Sequence of chain 1.B:
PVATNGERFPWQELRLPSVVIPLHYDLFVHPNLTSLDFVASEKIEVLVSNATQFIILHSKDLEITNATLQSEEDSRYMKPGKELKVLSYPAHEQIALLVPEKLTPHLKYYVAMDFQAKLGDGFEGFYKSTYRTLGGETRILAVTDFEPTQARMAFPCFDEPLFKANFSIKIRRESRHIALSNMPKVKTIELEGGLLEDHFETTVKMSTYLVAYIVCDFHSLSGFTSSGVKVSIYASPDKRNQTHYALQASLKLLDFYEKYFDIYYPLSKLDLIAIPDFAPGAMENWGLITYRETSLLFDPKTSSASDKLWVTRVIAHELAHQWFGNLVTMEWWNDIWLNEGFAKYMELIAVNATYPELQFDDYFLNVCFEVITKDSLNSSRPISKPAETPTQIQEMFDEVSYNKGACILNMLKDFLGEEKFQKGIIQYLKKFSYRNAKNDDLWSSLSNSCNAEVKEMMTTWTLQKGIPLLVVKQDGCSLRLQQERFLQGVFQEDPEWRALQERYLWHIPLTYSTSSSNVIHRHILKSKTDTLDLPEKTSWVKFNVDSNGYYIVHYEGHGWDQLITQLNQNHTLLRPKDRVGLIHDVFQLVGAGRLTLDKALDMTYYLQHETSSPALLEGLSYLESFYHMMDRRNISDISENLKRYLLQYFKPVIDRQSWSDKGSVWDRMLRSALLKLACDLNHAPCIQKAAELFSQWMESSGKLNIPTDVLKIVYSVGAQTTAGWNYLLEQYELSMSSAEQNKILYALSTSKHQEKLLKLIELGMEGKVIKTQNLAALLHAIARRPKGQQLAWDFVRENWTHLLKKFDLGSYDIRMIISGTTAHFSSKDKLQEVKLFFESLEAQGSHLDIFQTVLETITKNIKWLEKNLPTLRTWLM

Binding-site contacts:
Ligand atom C1 contacts residue ASN103 of chain 1.B at 1.4 Å.
Ligand atom N2 contacts residue ASN103 of chain 1.B at 3.0 Å (h-bond).
Ligand atom C5 contacts residue ASN103 of chain 1.B at 3.8 Å.
Ligand atom C7 contacts residue ASN103 of chain 1.B at 4.0 Å.
Ligand atom C3 contacts residue ASN103 of chain 1.B at 3.8 Å.
Ligand atom C4 contacts residue ASN103 of chain 1.B at 4.3 Å.
Ligand atom C2 contacts residue ASN103 of chain 1.B at 2.6 Å.
Ligand atom O5 contacts residue ASN103 of chain 1.B at 2.5 Å (h-bond).

The protein below binds the small molecule below.
Small molecule (SMILES): CC(=O)N[C@@H]1[C@@H](O)[C@H](O)[C@@H](CO)O[C@H]1O